Binding-site contacts:
Ligand atom C2 contacts residue ASP90 of chain 1.A at 3.3 Å.
Ligand atom C3 contacts residue ASP216 of chain 1.A at 3.2 Å.
Ligand atom O1 contacts residue PHE17 of chain 1.A at 4.0 Å.
Ligand atom O4 contacts residue PHE16 of chain 1.A at 3.9 Å.
Ligand atom O5 contacts residue ARG91 of chain 1.A at 3.1 Å (salt-bridge).
Ligand atom O3 contacts residue ARG142 of chain 1.A at 2.9 Å (salt-bridge).
Ligand atom O4 contacts residue ASP216 of chain 1.A at 2.5 Å (salt-bridge).
Ligand atom C4 contacts residue PHE16 of chain 1.A at 3.8 Å (hydrophobic).
Ligand atom O2 contacts residue ASP90 of chain 1.A at 2.5 Å (salt-bridge).
Ligand atom C5 contacts residue ASN191 of chain 1.A at 4.0 Å.
Ligand atom C4 contacts residue PHE17 of chain 1.A at 3.8 Å (hydrophobic).
Ligand atom C1 contacts residue ALA138 of chain 1.A at 3.9 Å (hydrophobic).
Ligand atom O1 contacts residue ALA138 of chain 1.A at 3.2 Å.
Ligand atom O3 contacts residue GLN236 of chain 1.A at 3.4 Å (h-bond).
Ligand atom C5 contacts residue ARG91 of chain 1.A at 4.0 Å.
Ligand atom C5 contacts residue ASN14 of chain 1.A at 3.8 Å.
Ligand atom C4 contacts residue ASP216 of chain 1.A at 3.4 Å.
Ligand atom C3 contacts residue PHE16 of chain 1.A at 3.6 Å (hydrophobic).
Ligand atom O3 contacts residue ASN191 of chain 1.A at 3.8 Å.
Ligand atom C4 contacts residue ASN14 of chain 1.A at 3.4 Å.
Ligand atom C2 contacts residue ARG142 of chain 1.A at 3.7 Å.
Ligand atom C5 contacts residue PHE17 of chain 1.A at 3.9 Å (hydrophobic).
Ligand atom O5 contacts residue PHE165 of chain 1.A at 3.6 Å.
Ligand atom C2 contacts residue PHE16 of chain 1.A at 3.5 Å (hydrophobic).
Ligand atom O2 contacts residue ARG142 of chain 1.A at 2.8 Å (salt-bridge).
Ligand atom C1 contacts residue ASP90 of chain 1.A at 3.5 Å.
Ligand atom O1 contacts residue ASP90 of chain 1.A at 2.5 Å (salt-bridge).
Ligand atom O4 contacts residue ASN14 of chain 1.A at 2.8 Å (h-bond).
Ligand atom O4 contacts residue ASN191 of chain 1.A at 3.0 Å (h-bond).
Ligand atom C1 contacts residue ARG142 of chain 1.A at 4.0 Å.
Ligand atom C1 contacts residue PHE165 of chain 1.A at 4.0 Å (hydrophobic).
Ligand atom O5 contacts residue PHE17 of chain 1.A at 3.5 Å.
Ligand atom C2 contacts residue GLN236 of chain 1.A at 3.9 Å.
Ligand atom O2 contacts residue GLN236 of chain 1.A at 3.0 Å (h-bond).
Ligand atom C3 contacts residue GLN236 of chain 1.A at 3.6 Å.
Ligand atom C5 contacts residue PHE165 of chain 1.A at 3.6 Å (hydrophobic).
Ligand atom O2 contacts residue PHE16 of chain 1.A at 3.6 Å.
Ligand atom O1 contacts residue ARG91 of chain 1.A at 3.0 Å (salt-bridge).
Ligand atom O3 contacts residue ASP216 of chain 1.A at 2.5 Å (salt-bridge).
Ligand atom C1 contacts residue ARG91 of chain 1.A at 4.0 Å.

Sequence of chain 1.A:
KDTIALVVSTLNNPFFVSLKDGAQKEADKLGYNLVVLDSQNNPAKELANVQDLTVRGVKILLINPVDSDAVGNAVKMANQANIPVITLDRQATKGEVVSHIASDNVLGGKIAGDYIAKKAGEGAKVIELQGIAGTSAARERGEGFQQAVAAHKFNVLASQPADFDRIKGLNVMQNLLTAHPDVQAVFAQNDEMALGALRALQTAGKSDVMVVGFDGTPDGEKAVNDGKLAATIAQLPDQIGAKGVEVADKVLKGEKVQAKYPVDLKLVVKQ

A protein and the small-molecule ligand that binds it are described below.
Small molecule (SMILES): O[C@@H]1[C@H](O)[C@H](O)CO[C@H]1O